Sequence of chain 1.A:
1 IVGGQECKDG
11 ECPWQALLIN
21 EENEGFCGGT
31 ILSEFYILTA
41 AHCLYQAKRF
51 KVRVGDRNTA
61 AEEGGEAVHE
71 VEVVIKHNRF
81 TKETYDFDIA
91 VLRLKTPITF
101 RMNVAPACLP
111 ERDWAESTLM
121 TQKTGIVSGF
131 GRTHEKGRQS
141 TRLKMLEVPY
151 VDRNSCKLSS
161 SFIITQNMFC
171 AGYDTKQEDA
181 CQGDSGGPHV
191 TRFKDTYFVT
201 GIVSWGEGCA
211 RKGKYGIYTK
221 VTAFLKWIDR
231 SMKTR

Binding-site contacts:
Ligand atom C4 contacts residue GLY208 of chain 1.A at 3.8 Å.
Ligand atom C29 contacts residue THR84 of chain 1.A at 3.7 Å.
Ligand atom C2 contacts residue ALA180 of chain 1.A at 3.0 Å (hydrophobic).
Ligand atom N1 contacts residue ASP179 of chain 1.A at 3.1 Å (salt-bridge).
Ligand atom N32 contacts residue GLU83 of chain 1.A at 2.5 Å (salt-bridge).
Ligand atom C14 contacts residue GLN182 of chain 1.A at 3.3 Å.
Ligand atom N1 contacts residue ALA180 of chain 1.A at 3.0 Å (h-bond).
Ligand atom C13 contacts residue GLN182 of chain 1.A at 3.6 Å.
Ligand atom C4 contacts residue TRP205 of chain 1.A at 3.6 Å (hydrophobic).
Ligand atom C33 contacts residue GLU83 of chain 1.A at 3.5 Å.
Ligand atom C2 contacts residue TRP205 of chain 1.A at 3.8 Å (hydrophobic).
Ligand atom N2 contacts residue ASP179 of chain 1.A at 2.8 Å (salt-bridge).
Ligand atom C2 contacts residue GLY208 of chain 1.A at 3.6 Å.
Ligand atom C19 contacts residue TRP205 of chain 1.A at 3.7 Å (hydrophobic).
Ligand atom C12 contacts residue GLY206 of chain 1.A at 3.2 Å.
Ligand atom C9 contacts residue GLY208 of chain 1.A at 3.0 Å.
Ligand atom C18 contacts residue TRP205 of chain 1.A at 3.8 Å (hydrophobic).
Ligand atom C22 contacts residue GLN182 of chain 1.A at 3.7 Å.
Ligand atom C4 contacts residue ALA180 of chain 1.A at 3.6 Å (hydrophobic).
Ligand atom C31 contacts residue GLU83 of chain 1.A at 3.1 Å.
Ligand atom C5 contacts residue TRP205 of chain 1.A at 3.7 Å (hydrophobic).
Ligand atom C8 contacts residue GLY206 of chain 1.A at 3.6 Å.
Ligand atom C5 contacts residue CYS181 of chain 1.A at 3.6 Å (hydrophobic).
Ligand atom N1 contacts residue GLY216 of chain 1.A at 3.5 Å.
Ligand atom C9 contacts residue GLY206 of chain 1.A at 3.4 Å.
Ligand atom C21 contacts residue GLY206 of chain 1.A at 3.7 Å.
Ligand atom C5 contacts residue VAL203 of chain 1.A at 3.8 Å (hydrophobic).
Ligand atom C6 contacts residue TRP205 of chain 1.A at 3.8 Å (hydrophobic).
Ligand atom C10 contacts residue SER185 of chain 1.A at 3.7 Å.
Ligand atom O24 contacts residue GLN182 of chain 1.A at 3.1 Å (h-bond).
Ligand atom O25 contacts residue TRP205 of chain 1.A at 3.2 Å.
Ligand atom C29 contacts residue GLU83 of chain 1.A at 3.3 Å.
Ligand atom C30 contacts residue TRP205 of chain 1.A at 3.8 Å (hydrophobic).
Ligand atom N28 contacts residue GLU83 of chain 1.A at 3.5 Å (salt-bridge).
Ligand atom C20 contacts residue GLY206 of chain 1.A at 3.6 Å.
Ligand atom C6 contacts residue SER204 of chain 1.A at 3.8 Å.
Ligand atom C6 contacts residue CYS181 of chain 1.A at 3.5 Å (hydrophobic).
Ligand atom N2 contacts residue GLY208 of chain 1.A at 2.6 Å (h-bond).
Ligand atom N2 contacts residue ALA180 of chain 1.A at 3.2 Å (h-bond).
Ligand atom C2 contacts residue ASP179 of chain 1.A at 3.3 Å.

The protein below binds the small molecule below.
Small molecule (SMILES): [H]/N=C(\N)c1ccc2ccc(C[C@H](C(=O)O)c3ccc(O[C@H]4CCN(/C(C)=N/[H])C4)cc3)cc2c1